Binding-site contacts:
Ligand atom C7 contacts residue SER244 of chain 1.A at 4.5 Å.
Ligand atom C5 contacts residue ASN204 of chain 1.A at 3.7 Å.
Ligand atom C1 contacts residue ASN204 of chain 1.A at 1.4 Å.
Ligand atom C1 contacts residue THR206 of chain 1.A at 3.5 Å.
Ligand atom C7 contacts residue ASN204 of chain 1.A at 3.2 Å.
Ligand atom C7 contacts residue HIS321 of chain 1.A at 4.4 Å.
Ligand atom C2 contacts residue THR206 of chain 1.A at 4.1 Å.
Ligand atom O5 contacts residue ASN204 of chain 1.A at 2.4 Å (h-bond).
Ligand atom O7 contacts residue ASN204 of chain 1.A at 3.1 Å (h-bond).
Ligand atom C8 contacts residue ILE247 of chain 1.A at 3.9 Å (hydrophobic).
Ligand atom N2 contacts residue THR206 of chain 1.A at 4.2 Å.
Ligand atom O5 contacts residue THR206 of chain 1.A at 4.1 Å.
Ligand atom C8 contacts residue SER244 of chain 1.A at 3.2 Å.
Ligand atom O7 contacts residue HIS321 of chain 1.A at 3.4 Å.
Ligand atom O7 contacts residue ILE242 of chain 1.A at 4.4 Å.
Ligand atom C3 contacts residue THR206 of chain 1.A at 4.0 Å.
Ligand atom C5 contacts residue THR206 of chain 1.A at 4.1 Å.
Ligand atom C3 contacts residue ASN204 of chain 1.A at 3.8 Å.
Ligand atom C8 contacts residue ASN204 of chain 1.A at 4.3 Å.
Ligand atom N2 contacts residue ASN204 of chain 1.A at 2.8 Å (h-bond).
Ligand atom C4 contacts residue ASN204 of chain 1.A at 4.2 Å.
Ligand atom C2 contacts residue ASN204 of chain 1.A at 2.4 Å.

This protein binds this small molecule.
Small molecule (SMILES): CC(=O)N[C@@H]1[C@@H](O)[C@H](O)[C@@H](CO)O[C@H]1O

Sequence of chain 1.A:
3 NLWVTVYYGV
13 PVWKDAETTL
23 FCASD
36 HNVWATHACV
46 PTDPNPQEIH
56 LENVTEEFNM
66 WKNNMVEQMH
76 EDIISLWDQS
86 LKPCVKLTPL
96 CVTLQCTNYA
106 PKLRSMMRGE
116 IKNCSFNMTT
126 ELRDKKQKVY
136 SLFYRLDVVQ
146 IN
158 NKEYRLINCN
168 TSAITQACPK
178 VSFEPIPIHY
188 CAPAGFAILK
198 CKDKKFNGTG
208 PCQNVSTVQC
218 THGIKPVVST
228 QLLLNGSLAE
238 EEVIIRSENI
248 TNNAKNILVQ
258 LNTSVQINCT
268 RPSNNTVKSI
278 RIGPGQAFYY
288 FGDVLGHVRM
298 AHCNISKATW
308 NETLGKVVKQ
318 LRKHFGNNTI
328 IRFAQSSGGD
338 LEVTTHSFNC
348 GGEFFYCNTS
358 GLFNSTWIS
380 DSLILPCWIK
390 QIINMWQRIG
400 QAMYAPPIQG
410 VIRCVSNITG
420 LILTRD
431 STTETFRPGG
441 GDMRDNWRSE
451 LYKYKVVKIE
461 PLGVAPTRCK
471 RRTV